Sequence of chain 1.E:
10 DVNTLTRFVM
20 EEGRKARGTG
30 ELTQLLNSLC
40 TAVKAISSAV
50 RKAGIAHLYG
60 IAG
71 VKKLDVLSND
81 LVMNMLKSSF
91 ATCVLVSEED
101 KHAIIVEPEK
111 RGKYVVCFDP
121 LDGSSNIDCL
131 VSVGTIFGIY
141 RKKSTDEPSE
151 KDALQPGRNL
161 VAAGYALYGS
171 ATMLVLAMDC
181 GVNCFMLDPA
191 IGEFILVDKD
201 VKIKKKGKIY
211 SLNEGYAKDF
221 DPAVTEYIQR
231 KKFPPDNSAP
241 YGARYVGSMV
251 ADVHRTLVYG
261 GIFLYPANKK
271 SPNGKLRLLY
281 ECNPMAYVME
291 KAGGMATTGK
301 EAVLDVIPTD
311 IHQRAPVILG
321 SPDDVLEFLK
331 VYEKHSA

A protein and the small-molecule ligand that binds it are described below.
Small molecule (SMILES): Cc1ccc(S(=O)(=O)NC(=O)N=c2[nH]cc(Br)s2)cc1

Sequence of chain 1.G:
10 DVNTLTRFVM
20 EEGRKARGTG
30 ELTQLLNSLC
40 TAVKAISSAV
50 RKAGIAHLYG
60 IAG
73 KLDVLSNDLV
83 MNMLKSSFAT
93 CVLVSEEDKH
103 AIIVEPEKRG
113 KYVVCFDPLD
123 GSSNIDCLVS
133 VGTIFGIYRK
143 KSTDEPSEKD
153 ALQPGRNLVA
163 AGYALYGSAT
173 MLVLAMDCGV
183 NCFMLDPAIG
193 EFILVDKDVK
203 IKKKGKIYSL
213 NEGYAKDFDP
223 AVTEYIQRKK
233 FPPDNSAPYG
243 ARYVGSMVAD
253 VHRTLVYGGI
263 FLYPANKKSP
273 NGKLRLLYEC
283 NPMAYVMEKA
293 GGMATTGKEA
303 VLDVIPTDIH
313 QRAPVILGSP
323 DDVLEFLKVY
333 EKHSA

Binding-site contacts:
Ligand atom C1 contacts residue THR32 of chain 1.E at 3.8 Å.
Ligand atom C9 contacts residue MET178 of chain 1.E at 3.8 Å (hydrophobic).
Ligand atom C11 contacts residue GLY22 of chain 1.E at 3.6 Å.
Ligand atom N5 contacts residue GLY22 of chain 1.E at 3.9 Å.
Ligand atom S2 contacts residue GLY29 of chain 1.E at 3.7 Å.
Ligand atom N1 contacts residue GLY27 of chain 1.E at 3.0 Å (h-bond).
Ligand atom N1 contacts residue GLY29 of chain 1.E at 3.4 Å (h-bond).
Ligand atom C15 contacts residue THR28 of chain 1.G at 3.3 Å.
Ligand atom O2 contacts residue GLY29 of chain 1.E at 3.1 Å.
Ligand atom S16 contacts residue RO31 of chain 1.O at 3.5 Å.
Ligand atom C1 contacts residue GLY29 of chain 1.E at 3.1 Å.
Ligand atom O1 contacts residue GLY29 of chain 1.E at 3.3 Å.
Ligand atom C4 contacts residue GLY22 of chain 1.E at 3.9 Å.
Ligand atom C5 contacts residue ALA25 of chain 1.E at 3.7 Å (hydrophobic).
Ligand atom O3 contacts residue THR28 of chain 1.E at 3.8 Å.
Ligand atom C12 contacts residue THR32 of chain 1.E at 3.3 Å.
Ligand atom O2 contacts residue GLU30 of chain 1.E at 3.1 Å (salt-bridge).
Ligand atom C4 contacts residue GLY27 of chain 1.E at 3.9 Å.
Ligand atom C10 contacts residue GLY22 of chain 1.E at 3.7 Å.
Ligand atom C12 contacts residue GLY22 of chain 1.E at 3.5 Å.
Ligand atom BR2 contacts residue GLY29 of chain 1.G at 3.5 Å.
Ligand atom C5 contacts residue GLY22 of chain 1.E at 3.9 Å.
Ligand atom N5 contacts residue THR28 of chain 1.E at 3.6 Å (h-bond).
Ligand atom O2 contacts residue THR32 of chain 1.E at 3.1 Å (h-bond).
Ligand atom N1 contacts residue GLY22 of chain 1.E at 3.4 Å (h-bond).
Ligand atom C14 contacts residue RO31 of chain 1.O at 3.7 Å.
Ligand atom O2 contacts residue LEU31 of chain 1.E at 3.0 Å (h-bond).
Ligand atom O1 contacts residue THR32 of chain 1.E at 2.6 Å (h-bond).
Ligand atom O3 contacts residue GLY27 of chain 1.E at 3.6 Å.
Ligand atom C6 contacts residue GLY22 of chain 1.E at 3.8 Å.
Ligand atom BR2 contacts residue RO31 of chain 1.O at 3.7 Å.
Ligand atom N5 contacts residue GLY27 of chain 1.E at 3.2 Å.
Ligand atom C9 contacts residue GLU21 of chain 1.E at 3.8 Å.
Ligand atom C1 contacts residue GLY22 of chain 1.E at 3.6 Å.
Ligand atom C1 contacts residue GLY27 of chain 1.E at 3.7 Å.
Ligand atom N5 contacts residue GLY29 of chain 1.E at 3.0 Å (h-bond).
Ligand atom C8 contacts residue VAL18 of chain 1.E at 3.8 Å (hydrophobic).
Ligand atom C15 contacts residue GLY29 of chain 1.G at 3.8 Å.
Ligand atom C8 contacts residue GLY22 of chain 1.E at 3.5 Å.
Ligand atom O1 contacts residue GLY22 of chain 1.E at 3.6 Å.